This small molecule binds to this protein.
Small molecule (SMILES): CC(=O)N[C@H]1[C@@H](O[C@H]2[C@H](O)[C@@H](NC(C)=O)CO[C@@H]2CO)O[C@H](CO)[C@@H](O)[C@@H]1O

Binding-site contacts:
Ligand atom C2 contacts residue ASN98 of chain 1.A at 2.4 Å.
Ligand atom N2 contacts residue ASN98 of chain 1.A at 2.9 Å (h-bond).
Ligand atom C5 contacts residue ASN98 of chain 1.A at 2.7 Å.
Ligand atom C6 contacts residue ASN98 of chain 1.A at 4.1 Å.
Ligand atom C7 contacts residue ASN98 of chain 1.A at 4.2 Å.
Ligand atom C1 contacts residue ASN98 of chain 1.A at 1.5 Å.
Ligand atom O4 contacts residue ASN98 of chain 1.A at 4.0 Å.
Ligand atom C3 contacts residue ASN98 of chain 1.A at 2.8 Å.
Ligand atom C4 contacts residue ASN98 of chain 1.A at 3.3 Å.
Ligand atom O3 contacts residue ASN98 of chain 1.A at 4.2 Å.
Ligand atom O5 contacts residue ASN98 of chain 1.A at 2.4 Å (h-bond).

Sequence of chain 1.A:
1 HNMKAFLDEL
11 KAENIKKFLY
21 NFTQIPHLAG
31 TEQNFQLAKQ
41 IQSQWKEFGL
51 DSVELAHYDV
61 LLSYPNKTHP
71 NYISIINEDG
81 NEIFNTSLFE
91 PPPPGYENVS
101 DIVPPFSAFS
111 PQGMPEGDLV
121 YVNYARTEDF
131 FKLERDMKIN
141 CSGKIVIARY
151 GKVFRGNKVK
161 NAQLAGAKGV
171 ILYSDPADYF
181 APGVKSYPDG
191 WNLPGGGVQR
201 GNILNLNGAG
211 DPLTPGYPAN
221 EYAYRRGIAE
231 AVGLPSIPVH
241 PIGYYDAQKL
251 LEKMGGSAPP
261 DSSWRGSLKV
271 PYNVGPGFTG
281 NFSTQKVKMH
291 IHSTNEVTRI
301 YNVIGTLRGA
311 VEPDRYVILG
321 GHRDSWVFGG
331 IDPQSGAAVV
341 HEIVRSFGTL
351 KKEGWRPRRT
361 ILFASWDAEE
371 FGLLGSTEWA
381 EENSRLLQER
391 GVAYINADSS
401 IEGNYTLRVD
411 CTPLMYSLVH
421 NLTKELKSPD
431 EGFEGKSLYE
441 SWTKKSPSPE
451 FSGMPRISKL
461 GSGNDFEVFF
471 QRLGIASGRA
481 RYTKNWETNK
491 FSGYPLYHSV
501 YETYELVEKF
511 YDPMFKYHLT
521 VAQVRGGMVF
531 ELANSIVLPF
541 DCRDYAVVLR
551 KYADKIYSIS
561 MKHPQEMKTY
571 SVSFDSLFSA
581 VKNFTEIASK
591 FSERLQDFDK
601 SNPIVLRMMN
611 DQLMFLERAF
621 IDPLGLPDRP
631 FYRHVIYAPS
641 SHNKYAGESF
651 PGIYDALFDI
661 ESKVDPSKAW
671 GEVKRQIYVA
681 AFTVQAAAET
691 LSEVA